Sequence of chain 1.A:
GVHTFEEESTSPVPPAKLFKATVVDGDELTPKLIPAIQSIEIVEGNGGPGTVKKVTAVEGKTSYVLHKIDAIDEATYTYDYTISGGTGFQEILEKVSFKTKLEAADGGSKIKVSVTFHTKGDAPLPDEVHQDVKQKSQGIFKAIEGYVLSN

The protein below binds the small molecule below.
Small molecule (SMILES): O=S(=O)(O)c1cccc2cccc(Nc3ccccc3)c12

Binding-site contacts:
Ligand atom C8 contacts residue LYS138 of chain 1.A at 4.2 Å.
Ligand atom C5 contacts residue 2AN1 of chain 1.E at 4.2 Å.
Ligand atom C5 contacts residue LYS138 of chain 1.A at 3.7 Å.
Ligand atom C5 contacts residue ILE38 of chain 1.A at 4.3 Å (hydrophobic).
Ligand atom C7 contacts residue GLU60 of chain 1.A at 4.2 Å.
Ligand atom C4 contacts residue LYS138 of chain 1.A at 3.8 Å.
Ligand atom C1 contacts residue LYS138 of chain 1.A at 4.2 Å.
Ligand atom C6 contacts residue ALA58 of chain 1.A at 3.9 Å (hydrophobic).
Ligand atom C2 contacts residue LYS138 of chain 1.A at 4.0 Å.
Ligand atom C4 contacts residue 2AN1 of chain 1.E at 3.3 Å.
Ligand atom C1 contacts residue ILE35 of chain 1.A at 3.9 Å (hydrophobic).
Ligand atom C3 contacts residue 2AN1 of chain 1.E at 4.1 Å.
Ligand atom N contacts residue ILE35 of chain 1.A at 4.0 Å.
Ligand atom C13 contacts residue GLN137 of chain 1.A at 3.3 Å.
Ligand atom C3 contacts residue ILE142 of chain 1.A at 3.4 Å (hydrophobic).
Ligand atom O3 contacts residue ALA37 of chain 1.A at 3.4 Å.
Ligand atom C3 contacts residue ILE38 of chain 1.A at 4.0 Å (hydrophobic).
Ligand atom C8 contacts residue GLU60 of chain 1.A at 4.1 Å.
Ligand atom S contacts residue ALA37 of chain 1.A at 3.9 Å.
Ligand atom C8 contacts residue ALA37 of chain 1.A at 3.7 Å (hydrophobic).
Ligand atom C7 contacts residue LYS138 of chain 1.A at 3.8 Å.
Ligand atom C12 contacts residue GLN137 of chain 1.A at 3.8 Å.
Ligand atom O2 contacts residue ALA37 of chain 1.A at 3.9 Å.
Ligand atom C3 contacts residue LYS138 of chain 1.A at 3.7 Å.
Ligand atom C10 contacts residue ALA37 of chain 1.A at 4.3 Å (hydrophobic).
Ligand atom C7 contacts residue ALA37 of chain 1.A at 4.3 Å (hydrophobic).
Ligand atom C6 contacts residue LYS138 of chain 1.A at 3.5 Å.
Ligand atom C7 contacts residue ALA58 of chain 1.A at 3.7 Å (hydrophobic).
Ligand atom C13 contacts residue GLY141 of chain 1.A at 4.0 Å.
Ligand atom C9 contacts residue ALA37 of chain 1.A at 3.6 Å (hydrophobic).
Ligand atom C14 contacts residue GLY141 of chain 1.A at 4.3 Å.
Ligand atom C4 contacts residue ILE142 of chain 1.A at 4.1 Å (hydrophobic).
Ligand atom C2 contacts residue ILE142 of chain 1.A at 4.1 Å (hydrophobic).
Ligand atom C10 contacts residue LYS138 of chain 1.A at 4.1 Å.
Ligand atom C12 contacts residue LYS138 of chain 1.A at 4.2 Å.
Ligand atom C4 contacts residue ILE38 of chain 1.A at 3.8 Å (hydrophobic).
Ligand atom C2 contacts residue ILE35 of chain 1.A at 4.0 Å (hydrophobic).
Ligand atom C8 contacts residue VAL59 of chain 1.A at 4.3 Å (hydrophobic).
Ligand atom C6 contacts residue 2AN1 of chain 1.E at 3.9 Å.
Ligand atom C7 contacts residue 2AN1 of chain 1.E at 4.2 Å.